This protein binds this small molecule.
Small molecule (SMILES): Cc1ncc(C)n2nc(CCc3nc(N(C)C4CC4)nn3C)nc12

Sequence of chain 1.D:
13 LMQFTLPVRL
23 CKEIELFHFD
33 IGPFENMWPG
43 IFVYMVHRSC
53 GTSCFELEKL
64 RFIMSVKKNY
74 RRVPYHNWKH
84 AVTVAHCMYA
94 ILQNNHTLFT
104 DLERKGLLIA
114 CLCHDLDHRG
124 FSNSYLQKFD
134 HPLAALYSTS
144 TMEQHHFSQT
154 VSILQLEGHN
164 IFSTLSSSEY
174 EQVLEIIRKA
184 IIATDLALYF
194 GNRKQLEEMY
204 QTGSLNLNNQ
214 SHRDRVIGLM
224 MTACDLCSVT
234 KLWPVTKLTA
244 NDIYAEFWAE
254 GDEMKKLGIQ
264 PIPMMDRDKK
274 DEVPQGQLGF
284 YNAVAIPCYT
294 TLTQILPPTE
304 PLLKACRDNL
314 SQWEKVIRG

Binding-site contacts:
Ligand atom C09 contacts residue TYR247 of chain 1.D at 3.4 Å (hydrophobic).
Ligand atom N07 contacts residue MET267 of chain 1.D at 3.8 Å.
Ligand atom C13 contacts residue ILE246 of chain 1.D at 3.8 Å (hydrophobic).
Ligand atom C09 contacts residue GLN280 of chain 1.D at 3.5 Å.
Ligand atom C11 contacts residue LEU229 of chain 1.D at 3.5 Å (hydrophobic).
Ligand atom C05 contacts residue MET267 of chain 1.D at 3.8 Å (hydrophobic).
Ligand atom C02 contacts residue PHE250 of chain 1.D at 3.7 Å (hydrophobic).
Ligand atom C22 contacts residue GLU275 of chain 1.D at 3.7 Å.
Ligand atom C23 contacts residue PRO266 of chain 1.D at 3.4 Å (hydrophobic).
Ligand atom C11 contacts residue PHE283 of chain 1.D at 3.6 Å (hydrophobic).
Ligand atom N06 contacts residue GLY279 of chain 1.D at 3.4 Å.
Ligand atom C20 contacts residue ILE246 of chain 1.D at 3.7 Å (hydrophobic).
Ligand atom C05 contacts residue TYR247 of chain 1.D at 3.7 Å (hydrophobic).
Ligand atom C23 contacts residue MET267 of chain 1.D at 3.5 Å (hydrophobic).
Ligand atom C13 contacts residue PHE283 of chain 1.D at 3.5 Å (hydrophobic).
Ligand atom N01 contacts residue GLY279 of chain 1.D at 3.8 Å.
Ligand atom C10 contacts residue TYR247 of chain 1.D at 3.7 Å (hydrophobic).
Ligand atom C24 contacts residue PRO266 of chain 1.D at 3.6 Å (hydrophobic).
Ligand atom C03 contacts residue MET267 of chain 1.D at 3.7 Å (hydrophobic).
Ligand atom C21 contacts residue TYR247 of chain 1.D at 3.6 Å (hydrophobic).
Ligand atom C16 contacts residue PHE283 of chain 1.D at 3.6 Å (hydrophobic).
Ligand atom N12 contacts residue PHE283 of chain 1.D at 3.7 Å.
Ligand atom C09 contacts residue PHE283 of chain 1.D at 3.7 Å (hydrophobic).
Ligand atom C24 contacts residue GLU275 of chain 1.D at 3.8 Å.
Ligand atom C21 contacts residue VAL276 of chain 1.D at 3.8 Å (hydrophobic).
Ligand atom N15 contacts residue PHE283 of chain 1.D at 3.5 Å.
Ligand atom C20 contacts residue GLN280 of chain 1.D at 3.8 Å.
Ligand atom N04 contacts residue GLY279 of chain 1.D at 3.5 Å.
Ligand atom C05 contacts residue GLY279 of chain 1.D at 3.3 Å.
Ligand atom N18 contacts residue PHE283 of chain 1.D at 3.7 Å.
Ligand atom N17 contacts residue GLN280 of chain 1.D at 3.2 Å (h-bond).
Ligand atom C08 contacts residue GLY279 of chain 1.D at 3.7 Å.
Ligand atom C09 contacts residue GLY279 of chain 1.D at 3.7 Å.
Ligand atom N18 contacts residue PHE250 of chain 1.D at 3.4 Å.
Ligand atom C14 contacts residue PHE283 of chain 1.D at 3.4 Å (hydrophobic).
Ligand atom N04 contacts residue TYR247 of chain 1.D at 2.6 Å (h-bond).
Ligand atom C03 contacts residue GLY279 of chain 1.D at 3.5 Å.
Ligand atom C03 contacts residue TYR247 of chain 1.D at 3.3 Å (hydrophobic).
Ligand atom C10 contacts residue MET267 of chain 1.D at 3.5 Å (hydrophobic).
Ligand atom N07 contacts residue GLY279 of chain 1.D at 3.5 Å (h-bond).